The small molecule below binds the protein below.
Small molecule (SMILES): O=C(O)CO

Binding-site contacts:
Ligand atom C contacts residue ARG116 of chain 1.A at 3.4 Å.
Ligand atom CA contacts residue HIS157 of chain 1.A at 4.0 Å.
Ligand atom O contacts residue ARG116 of chain 1.A at 3.0 Å (salt-bridge).
Ligand atom O2 contacts residue HIS157 of chain 1.A at 2.9 Å (h-bond).
Ligand atom O2 contacts residue TRP187 of chain 1.A at 4.5 Å.
Ligand atom CA contacts residue ILE255 of chain 1.A at 4.0 Å (hydrophobic).
Ligand atom O2 contacts residue TRP158 of chain 1.A at 2.8 Å (h-bond).
Ligand atom O contacts residue ARG113 of chain 1.A at 2.9 Å (salt-bridge).
Ligand atom O2 contacts residue PHE221 of chain 1.A at 3.9 Å.
Ligand atom OXT contacts residue ARG116 of chain 1.A at 2.7 Å (salt-bridge).
Ligand atom O2 contacts residue ARG113 of chain 1.A at 4.3 Å.
Ligand atom O contacts residue ASP112 of chain 1.A at 3.7 Å.
Ligand atom OXT contacts residue TRP158 of chain 1.A at 4.3 Å.
Ligand atom C contacts residue TYR143 of chain 1.A at 4.5 Å (hydrophobic).
Ligand atom OXT contacts residue ASP112 of chain 1.A at 3.4 Å (salt-bridge).
Ligand atom O contacts residue TRP158 of chain 1.A at 3.5 Å.
Ligand atom CA contacts residue ASP112 of chain 1.A at 3.2 Å.
Ligand atom C contacts residue TRP158 of chain 1.A at 3.8 Å (hydrophobic).
Ligand atom C contacts residue ASP112 of chain 1.A at 3.2 Å.
Ligand atom O2 contacts residue ASP112 of chain 1.A at 3.9 Å.
Ligand atom CA contacts residue TRP158 of chain 1.A at 3.5 Å (hydrophobic).
Ligand atom C contacts residue ARG113 of chain 1.A at 4.0 Å.
Ligand atom OXT contacts residue TYR143 of chain 1.A at 4.1 Å.
Ligand atom OXT contacts residue ASP136 of chain 1.A at 4.4 Å.
Ligand atom OXT contacts residue ILE137 of chain 1.A at 3.6 Å.

Sequence of chain 1.A:
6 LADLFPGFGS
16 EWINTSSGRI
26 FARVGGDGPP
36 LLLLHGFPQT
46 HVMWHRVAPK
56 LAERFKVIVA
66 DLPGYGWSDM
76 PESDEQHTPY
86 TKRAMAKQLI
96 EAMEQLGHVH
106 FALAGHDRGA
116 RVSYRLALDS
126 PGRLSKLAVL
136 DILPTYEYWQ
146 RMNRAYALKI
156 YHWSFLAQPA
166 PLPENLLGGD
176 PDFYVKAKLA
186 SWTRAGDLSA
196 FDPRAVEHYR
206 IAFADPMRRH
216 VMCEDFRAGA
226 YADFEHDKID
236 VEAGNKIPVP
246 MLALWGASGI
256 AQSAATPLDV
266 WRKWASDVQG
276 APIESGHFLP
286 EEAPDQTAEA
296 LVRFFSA